Binding-site contacts:
Ligand atom N2 contacts residue PHE644 of chain 1.P at 3.3 Å.
Ligand atom C5' contacts residue LYS679 of chain 1.P at 4.5 Å.
Ligand atom O5' contacts residue LYS704 of chain 1.P at 4.4 Å.
Ligand atom OP1 contacts residue ARG722 of chain 1.P at 4.2 Å.
Ligand atom O2 contacts residue PHE644 of chain 1.P at 4.3 Å.
Ligand atom C6 contacts residue ARG647 of chain 1.P at 4.4 Å.
Ligand atom N3 contacts residue PHE644 of chain 1.P at 4.2 Å.
Ligand atom C2 contacts residue PHE644 of chain 1.P at 3.9 Å (hydrophobic).
Ligand atom C5' contacts residue LYS704 of chain 1.P at 4.1 Å.
Ligand atom C5' contacts residue GLU643 of chain 1.P at 4.3 Å.
Ligand atom O3' contacts residue LYS704 of chain 1.P at 4.0 Å.
Ligand atom C5' contacts residue ARG647 of chain 1.P at 3.6 Å.
Ligand atom OP1 contacts residue LYS704 of chain 1.P at 3.2 Å (salt-bridge).
Ligand atom OP1 contacts residue LYS860 of chain 1.P at 4.1 Å.
Ligand atom P contacts residue LYS704 of chain 1.P at 4.2 Å.
Ligand atom C3' contacts residue LYS704 of chain 1.P at 4.2 Å.
Ligand atom C4' contacts residue ARG647 of chain 1.P at 3.6 Å.
Ligand atom O5' contacts residue ARG647 of chain 1.P at 4.3 Å.
Ligand atom OP1 contacts residue LYS679 of chain 1.P at 3.5 Å (salt-bridge).
Ligand atom C4' contacts residue LYS704 of chain 1.P at 4.1 Å.
Ligand atom O4' contacts residue ARG647 of chain 1.P at 3.5 Å (salt-bridge).
Ligand atom O4' contacts residue ARG647 of chain 1.P at 3.6 Å (salt-bridge).
Ligand atom C2 contacts residue PHE644 of chain 1.P at 4.3 Å (hydrophobic).

Sequence of chain 1.P:
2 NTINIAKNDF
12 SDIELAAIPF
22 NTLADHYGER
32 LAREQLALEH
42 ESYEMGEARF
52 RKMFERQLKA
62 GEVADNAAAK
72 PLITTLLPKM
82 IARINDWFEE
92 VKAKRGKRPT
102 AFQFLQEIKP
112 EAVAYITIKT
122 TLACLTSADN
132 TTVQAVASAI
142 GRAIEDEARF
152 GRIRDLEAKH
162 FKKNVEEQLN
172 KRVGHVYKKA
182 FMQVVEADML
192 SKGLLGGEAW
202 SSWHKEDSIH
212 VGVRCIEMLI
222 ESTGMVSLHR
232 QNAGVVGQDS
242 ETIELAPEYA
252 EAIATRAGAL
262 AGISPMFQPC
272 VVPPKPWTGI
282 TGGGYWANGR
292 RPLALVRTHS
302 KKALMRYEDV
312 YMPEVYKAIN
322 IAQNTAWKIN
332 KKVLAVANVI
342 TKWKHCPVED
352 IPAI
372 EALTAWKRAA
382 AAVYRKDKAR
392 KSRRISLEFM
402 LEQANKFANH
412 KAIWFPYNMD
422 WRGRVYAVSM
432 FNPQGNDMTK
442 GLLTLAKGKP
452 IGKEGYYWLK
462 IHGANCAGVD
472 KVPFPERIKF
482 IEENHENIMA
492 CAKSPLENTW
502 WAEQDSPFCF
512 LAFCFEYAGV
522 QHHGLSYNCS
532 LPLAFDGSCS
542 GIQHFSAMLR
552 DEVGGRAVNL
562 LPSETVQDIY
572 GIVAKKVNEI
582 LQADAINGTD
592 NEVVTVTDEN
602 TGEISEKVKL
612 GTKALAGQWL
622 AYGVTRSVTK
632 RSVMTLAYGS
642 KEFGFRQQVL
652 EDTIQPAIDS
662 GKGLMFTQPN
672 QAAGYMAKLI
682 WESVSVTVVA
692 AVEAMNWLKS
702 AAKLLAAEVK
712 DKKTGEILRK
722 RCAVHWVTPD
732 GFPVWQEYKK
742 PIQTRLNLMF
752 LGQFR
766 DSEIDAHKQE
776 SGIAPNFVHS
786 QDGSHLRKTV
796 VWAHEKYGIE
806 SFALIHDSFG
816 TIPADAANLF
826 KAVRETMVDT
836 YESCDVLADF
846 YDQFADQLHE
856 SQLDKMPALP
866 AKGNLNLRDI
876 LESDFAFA

A small-molecule ligand and the protein it binds are described below.
Small molecule (SMILES): Cc1cn([C@H]2C[C@H](O[P](=O)(O)OC[C@H]3O[C@@H](n4ccc(N)nc4=O)C[C@@H]3O[P](=O)(O)OC[C@H]3O[C@@H](n4cnc5c(=O)nc(N)[nH]c54)C[C@@H]3O[P](=O)(O)OC[C@H]3O[C@@H](n4cnc5c(N)ncnc54)C[C@@H]3O[P](=O)(O)OC[C@H]3O[C@@H](n4cc(C)c(=O)[nH]c4=O)C[C@@H]3O[P](=O)(O)OC[C@H]3O[C@@H](n4cc(C)c(=O)[nH]c4=O)C[C@@H]3O[P](=O)(O)OC[C@H]3O[C@@H](n4ccc(N)nc4=O)C[C@@H]3O[P](=O)(O)OC[C@H]3O[C@@H](n4ccc(N)nc4=O)C[C@@H]3O)[C@@H](CO[P](=O)(O)O[C@H]3C[C@H](n4cnc5c(=O)nc(N)[nH]c54)O[C@@H]3CO)O2)c(=O)[nH]c1=O